Binding-site contacts:
Ligand atom N2 contacts residue ASN168 of chain 1.C at 4.3 Å.
Ligand atom C7 contacts residue CYS103 of chain 1.C at 3.8 Å (hydrophobic).
Ligand atom C2 contacts residue ASN168 of chain 1.C at 3.7 Å.
Ligand atom O7 contacts residue CYS103 of chain 1.C at 3.2 Å (h-bond).
Ligand atom O6 contacts residue NAG2 of chain 1.SA at 4.0 Å.
Ligand atom O7 contacts residue ASN102 of chain 1.C at 3.3 Å (h-bond).
Ligand atom O5 contacts residue ASN168 of chain 1.C at 4.0 Å.
Ligand atom C8 contacts residue CYS103 of chain 1.C at 3.8 Å (hydrophobic).
Ligand atom C6 contacts residue NAG2 of chain 1.SA at 3.9 Å.
Ligand atom O5 contacts residue ASN102 of chain 1.C at 2.5 Å (h-bond).
Ligand atom C7 contacts residue THR104 of chain 1.C at 3.7 Å.
Ligand atom C7 contacts residue ASN168 of chain 1.C at 4.0 Å.
Ligand atom C4 contacts residue ASN102 of chain 1.C at 4.4 Å.
Ligand atom C3 contacts residue ASN102 of chain 1.C at 4.0 Å.
Ligand atom C8 contacts residue ASN133 of chain 1.C at 3.8 Å.
Ligand atom C5 contacts residue ASN102 of chain 1.C at 3.8 Å.
Ligand atom N2 contacts residue ASN102 of chain 1.C at 2.8 Å (h-bond).
Ligand atom O7 contacts residue THR104 of chain 1.C at 3.4 Å.
Ligand atom C1 contacts residue ASN168 of chain 1.C at 3.8 Å.
Ligand atom C8 contacts residue THR104 of chain 1.C at 3.8 Å.
Ligand atom O7 contacts residue ASN168 of chain 1.C at 3.0 Å (h-bond).
Ligand atom C7 contacts residue ASN102 of chain 1.C at 3.0 Å.
Ligand atom C2 contacts residue ASN102 of chain 1.C at 2.6 Å.
Ligand atom C8 contacts residue ASN102 of chain 1.C at 3.3 Å.
Ligand atom C1 contacts residue ASN102 of chain 1.C at 1.5 Å.

This small molecule binds to this protein.
Small molecule (SMILES): CC(=O)N[C@H]1[C@H](O[C@H]2[C@H](O)[C@@H](NC(C)=O)CO[C@@H]2CO)O[C@H](CO)[C@@H](O)[C@@H]1O

Sequence of chain 1.C:
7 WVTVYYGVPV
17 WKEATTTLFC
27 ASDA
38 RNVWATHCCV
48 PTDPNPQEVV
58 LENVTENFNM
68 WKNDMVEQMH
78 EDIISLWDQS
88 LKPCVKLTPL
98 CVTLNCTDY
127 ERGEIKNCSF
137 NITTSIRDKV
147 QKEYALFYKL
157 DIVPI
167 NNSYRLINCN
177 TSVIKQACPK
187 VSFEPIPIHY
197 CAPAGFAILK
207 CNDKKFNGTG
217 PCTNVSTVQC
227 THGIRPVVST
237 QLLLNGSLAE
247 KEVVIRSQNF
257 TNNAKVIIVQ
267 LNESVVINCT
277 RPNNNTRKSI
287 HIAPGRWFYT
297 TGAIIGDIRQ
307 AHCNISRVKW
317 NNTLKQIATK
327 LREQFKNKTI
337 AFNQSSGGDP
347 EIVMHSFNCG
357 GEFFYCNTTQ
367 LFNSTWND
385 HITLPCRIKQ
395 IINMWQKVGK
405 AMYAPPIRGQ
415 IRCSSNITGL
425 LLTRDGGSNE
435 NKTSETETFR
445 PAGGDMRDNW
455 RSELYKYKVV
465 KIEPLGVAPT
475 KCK